Binding-site contacts:
Ligand atom C14 contacts residue GLY13 of chain 1.C at 3.5 Å.
Ligand atom N6 contacts residue GSH1 of chain 1.J at 3.4 Å (h-bond).
Ligand atom C17 contacts residue ARG14 of chain 1.C at 3.5 Å.
Ligand atom C13 contacts residue ARG14 of chain 1.C at 3.9 Å.
Ligand atom C16 contacts residue MET99 of chain 1.C at 3.7 Å (hydrophobic).
Ligand atom S3 contacts residue TRP104 of chain 1.C at 3.8 Å.
Ligand atom C1 contacts residue TRP104 of chain 1.C at 4.0 Å (hydrophobic).
Ligand atom N10 contacts residue TRP104 of chain 1.C at 3.8 Å.
Ligand atom C6 contacts residue MET11 of chain 1.C at 4.0 Å (hydrophobic).
Ligand atom C1 contacts residue MET11 of chain 1.C at 3.6 Å (hydrophobic).
Ligand atom C12 contacts residue GLY13 of chain 1.C at 3.8 Å.
Ligand atom C18 contacts residue ARG14 of chain 1.C at 3.5 Å.
Ligand atom C6 contacts residue ALA105 of chain 1.C at 4.1 Å (hydrophobic).
Ligand atom C1 contacts residue LEU199 of chain 1.C at 3.8 Å (hydrophobic).
Ligand atom C2 contacts residue GSH1 of chain 1.J at 4.1 Å.
Ligand atom C3 contacts residue GSH1 of chain 1.J at 4.2 Å.
Ligand atom S3 contacts residue TYR8 of chain 1.C at 3.9 Å.
Ligand atom C2 contacts residue TRP104 of chain 1.C at 3.7 Å (hydrophobic).
Ligand atom N11 contacts residue GLY13 of chain 1.C at 3.7 Å.
Ligand atom C13 contacts residue GLY13 of chain 1.C at 4.0 Å.
Ligand atom C17 contacts residue TYR152 of chain 1.C at 3.5 Å (hydrophobic).
Ligand atom C3 contacts residue TRP104 of chain 1.C at 3.6 Å (hydrophobic).
Ligand atom C4 contacts residue TRP104 of chain 1.C at 3.8 Å (hydrophobic).
Ligand atom C18 contacts residue MET99 of chain 1.C at 3.9 Å (hydrophobic).
Ligand atom C2 contacts residue MET11 of chain 1.C at 3.8 Å (hydrophobic).
Ligand atom N6 contacts residue TRP104 of chain 1.C at 3.5 Å.
Ligand atom S3 contacts residue ARG14 of chain 1.C at 4.0 Å.
Ligand atom C15 contacts residue GLY13 of chain 1.C at 3.8 Å.
Ligand atom C12 contacts residue TRP104 of chain 1.C at 4.0 Å (hydrophobic).
Ligand atom C15 contacts residue TYR152 of chain 1.C at 4.0 Å (hydrophobic).
Ligand atom S3 contacts residue GSH1 of chain 1.J at 3.6 Å (h-bond).
Ligand atom C16 contacts residue CYS156 of chain 1.C at 4.0 Å (hydrophobic).
Ligand atom N11 contacts residue TRP104 of chain 1.C at 3.8 Å.
Ligand atom C17 contacts residue MET99 of chain 1.C at 3.4 Å (hydrophobic).
Ligand atom C17 contacts residue ASP96 of chain 1.C at 3.7 Å.
Ligand atom C6 contacts residue TRP104 of chain 1.C at 4.2 Å (hydrophobic).
Ligand atom C3 contacts residue TYR8 of chain 1.C at 4.1 Å (hydrophobic).
Ligand atom C16 contacts residue ASP96 of chain 1.C at 4.1 Å.
Ligand atom C4 contacts residue GLY13 of chain 1.C at 4.1 Å.
Ligand atom C16 contacts residue TYR152 of chain 1.C at 3.0 Å (hydrophobic).

Sequence of chain 1.C:
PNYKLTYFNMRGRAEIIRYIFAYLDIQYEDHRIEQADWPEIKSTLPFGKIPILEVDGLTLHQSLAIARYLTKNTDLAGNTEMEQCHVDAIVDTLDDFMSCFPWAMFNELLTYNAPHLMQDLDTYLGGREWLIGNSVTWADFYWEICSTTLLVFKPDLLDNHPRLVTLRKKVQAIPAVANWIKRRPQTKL

This protein binds this small molecule.
Small molecule (SMILES): c1ccc(-c2ncc(-c3cc[nH]n3)s2)cc1